Sequence of chain 1.D:
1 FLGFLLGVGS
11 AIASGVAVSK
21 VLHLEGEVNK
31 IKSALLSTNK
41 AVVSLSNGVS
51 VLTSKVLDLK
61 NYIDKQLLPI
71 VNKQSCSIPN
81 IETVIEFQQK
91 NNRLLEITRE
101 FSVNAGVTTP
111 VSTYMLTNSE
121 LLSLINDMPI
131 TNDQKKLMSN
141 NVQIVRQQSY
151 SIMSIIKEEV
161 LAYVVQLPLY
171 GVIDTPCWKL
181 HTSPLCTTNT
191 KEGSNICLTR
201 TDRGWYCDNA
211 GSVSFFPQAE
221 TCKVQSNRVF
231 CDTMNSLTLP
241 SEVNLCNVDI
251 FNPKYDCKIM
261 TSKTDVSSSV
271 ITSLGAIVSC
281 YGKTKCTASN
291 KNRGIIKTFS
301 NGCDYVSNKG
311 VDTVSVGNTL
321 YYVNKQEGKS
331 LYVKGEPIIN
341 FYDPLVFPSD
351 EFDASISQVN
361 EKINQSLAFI

This small molecule binds to this protein.
Small molecule (SMILES): CC(=O)N[C@@H]1[C@@H](O)[C@H](O)[C@@H](CO)O[C@H]1O

Sequence of chain 1.I:
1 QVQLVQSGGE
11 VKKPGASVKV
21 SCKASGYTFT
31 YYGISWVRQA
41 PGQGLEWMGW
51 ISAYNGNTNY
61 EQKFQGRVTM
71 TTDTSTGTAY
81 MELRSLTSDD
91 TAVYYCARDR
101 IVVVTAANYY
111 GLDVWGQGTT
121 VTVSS

Binding-site contacts:
Ligand atom C8 contacts residue THR105 of chain 1.I at 4.0 Å.
Ligand atom C3 contacts residue ASN364 of chain 1.D at 3.8 Å.
Ligand atom C8 contacts residue ASN364 of chain 1.D at 4.5 Å.
Ligand atom C7 contacts residue ASN364 of chain 1.D at 3.5 Å.
Ligand atom C2 contacts residue ASN364 of chain 1.D at 2.5 Å.
Ligand atom C4 contacts residue ASN364 of chain 1.D at 4.2 Å.
Ligand atom N2 contacts residue ASN364 of chain 1.D at 2.9 Å (h-bond).
Ligand atom C1 contacts residue ASN364 of chain 1.D at 1.4 Å.
Ligand atom O7 contacts residue ASN364 of chain 1.D at 3.4 Å (h-bond).
Ligand atom O5 contacts residue ASN364 of chain 1.D at 2.4 Å (h-bond).
Ligand atom C5 contacts residue ASN364 of chain 1.D at 3.7 Å.